A protein and the small-molecule ligand that binds it are described below.
Small molecule (SMILES): CC(=O)N[C@H]1[C@H](O[C@H]2[C@H](O)[C@@H](NC(C)=O)CO[C@@H]2CO)O[C@H](CO)[C@@H](O[C@H]2O[C@H](CO)[C@@H](O)[C@H](O)[C@@H]2O)[C@@H]1O

Binding-site contacts:
Ligand atom O7 contacts residue ASN1134 of chain 1.B at 3.5 Å (h-bond).
Ligand atom C3 contacts residue ASN1134 of chain 1.B at 3.8 Å.
Ligand atom C1 contacts residue ASN1134 of chain 1.B at 1.4 Å.
Ligand atom C4 contacts residue ASN1134 of chain 1.B at 4.2 Å.
Ligand atom C2 contacts residue ASN1134 of chain 1.B at 2.4 Å.
Ligand atom C5 contacts residue ASN1134 of chain 1.B at 3.7 Å.
Ligand atom C7 contacts residue ASN1134 of chain 1.B at 3.4 Å.
Ligand atom O5 contacts residue ASN1134 of chain 1.B at 2.4 Å (h-bond).
Ligand atom N2 contacts residue ASN1134 of chain 1.B at 2.9 Å (h-bond).

Sequence of chain 1.B:
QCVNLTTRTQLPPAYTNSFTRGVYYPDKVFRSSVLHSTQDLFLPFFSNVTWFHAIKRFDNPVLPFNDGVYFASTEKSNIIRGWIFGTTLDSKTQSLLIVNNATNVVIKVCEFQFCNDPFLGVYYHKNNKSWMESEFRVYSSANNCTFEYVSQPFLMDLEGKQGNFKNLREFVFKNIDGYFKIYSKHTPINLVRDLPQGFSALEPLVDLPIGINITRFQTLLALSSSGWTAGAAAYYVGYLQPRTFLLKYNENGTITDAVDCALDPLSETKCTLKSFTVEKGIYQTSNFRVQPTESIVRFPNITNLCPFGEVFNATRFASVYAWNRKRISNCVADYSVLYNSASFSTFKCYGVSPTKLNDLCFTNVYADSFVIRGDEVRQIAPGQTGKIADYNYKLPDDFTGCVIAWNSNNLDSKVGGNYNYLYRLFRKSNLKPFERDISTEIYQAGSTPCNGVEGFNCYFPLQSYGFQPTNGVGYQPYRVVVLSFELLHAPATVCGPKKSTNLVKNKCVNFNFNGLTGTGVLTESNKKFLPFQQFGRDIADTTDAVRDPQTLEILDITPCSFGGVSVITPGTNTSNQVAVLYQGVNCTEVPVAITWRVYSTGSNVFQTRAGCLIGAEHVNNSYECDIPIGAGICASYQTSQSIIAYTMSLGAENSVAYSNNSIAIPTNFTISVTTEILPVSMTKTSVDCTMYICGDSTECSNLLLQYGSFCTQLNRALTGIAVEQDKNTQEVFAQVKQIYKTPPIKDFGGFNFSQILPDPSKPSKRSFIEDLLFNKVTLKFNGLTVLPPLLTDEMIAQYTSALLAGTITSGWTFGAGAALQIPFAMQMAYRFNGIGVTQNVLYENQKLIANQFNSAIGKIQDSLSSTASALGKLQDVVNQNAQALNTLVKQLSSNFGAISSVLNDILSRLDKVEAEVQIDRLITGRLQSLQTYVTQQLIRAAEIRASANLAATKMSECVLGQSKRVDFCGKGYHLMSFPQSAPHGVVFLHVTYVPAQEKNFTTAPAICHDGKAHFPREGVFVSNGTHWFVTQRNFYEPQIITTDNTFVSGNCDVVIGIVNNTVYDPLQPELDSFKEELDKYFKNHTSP